Sequence of chain 1.A:
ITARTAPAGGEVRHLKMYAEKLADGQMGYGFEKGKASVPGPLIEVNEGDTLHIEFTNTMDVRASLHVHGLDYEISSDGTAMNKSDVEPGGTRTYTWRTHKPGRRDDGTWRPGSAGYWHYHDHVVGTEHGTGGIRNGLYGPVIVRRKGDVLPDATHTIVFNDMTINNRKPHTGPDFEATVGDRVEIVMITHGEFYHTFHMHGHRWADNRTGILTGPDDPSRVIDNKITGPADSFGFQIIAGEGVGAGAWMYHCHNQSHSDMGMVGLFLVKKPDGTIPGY

Binding-site contacts:
Ligand atom O contacts residue PRO43 of chain 1.A at 3.4 Å.
Ligand atom CA contacts residue GLU80 of chain 1.A at 3.6 Å.
Ligand atom N contacts residue ASN82 of chain 1.A at 2.9 Å (h-bond).
Ligand atom OXT contacts residue PRO43 of chain 1.A at 3.6 Å.
Ligand atom O contacts residue LEU186 of chain 1.A at 4.0 Å.
Ligand atom OXT contacts residue ASN82 of chain 1.A at 3.1 Å (h-bond).
Ligand atom N contacts residue GLU80 of chain 1.A at 3.3 Å (salt-bridge).
Ligand atom O contacts residue ASN82 of chain 1.A at 4.4 Å.
Ligand atom C contacts residue PRO43 of chain 1.A at 3.7 Å (hydrophobic).
Ligand atom C contacts residue ASN82 of chain 1.A at 3.7 Å.
Ligand atom CA contacts residue ASN82 of chain 1.A at 3.4 Å.
Ligand atom N contacts residue ALA42 of chain 1.A at 4.2 Å.
Ligand atom N contacts residue ARG180 of chain 1.A at 3.5 Å.
Ligand atom N contacts residue LEU186 of chain 1.A at 3.7 Å.

A protein and the small-molecule ligand that binds it are described below.
Small molecule (SMILES): NCC(=O)O